Binding-site contacts:
Ligand atom C2 contacts residue TRP44 of chain 1.G at 4.0 Å (hydrophobic).
Ligand atom C8 contacts residue TRP15 of chain 1.G at 3.4 Å (hydrophobic).
Ligand atom C7 contacts residue VAL42 of chain 1.G at 4.0 Å (hydrophobic).
Ligand atom N2 contacts residue GLY135 of chain 1.G at 2.9 Å (h-bond).
Ligand atom C2 contacts residue TRP15 of chain 1.G at 3.9 Å (hydrophobic).
Ligand atom O3 contacts residue SER43 of chain 1.G at 4.0 Å.
Ligand atom O7 contacts residue TRP15 of chain 1.G at 3.7 Å.
Ligand atom C5 contacts residue TRP137 of chain 1.G at 3.6 Å (hydrophobic).
Ligand atom O3 contacts residue TRP44 of chain 1.G at 3.3 Å.
Ligand atom C1 contacts residue TRP137 of chain 1.G at 4.0 Å (hydrophobic).
Ligand atom O4 contacts residue SER43 of chain 1.G at 3.2 Å.
Ligand atom C3 contacts residue TRP44 of chain 1.G at 4.0 Å (hydrophobic).
Ligand atom O7 contacts residue GLY135 of chain 1.G at 3.8 Å.
Ligand atom C5 contacts residue TRP44 of chain 1.G at 3.4 Å (hydrophobic).
Ligand atom C8 contacts residue TYR21 of chain 1.G at 3.7 Å (hydrophobic).
Ligand atom O4 contacts residue TRP44 of chain 1.G at 3.9 Å.
Ligand atom C1 contacts residue TRP44 of chain 1.G at 3.5 Å (hydrophobic).
Ligand atom C3 contacts residue TRP15 of chain 1.G at 3.8 Å (hydrophobic).
Ligand atom C4 contacts residue SER43 of chain 1.G at 4.0 Å.
Ligand atom C3 contacts residue GLY135 of chain 1.G at 4.0 Å.
Ligand atom C7 contacts residue TRP44 of chain 1.G at 4.0 Å (hydrophobic).
Ligand atom C6 contacts residue TRP137 of chain 1.G at 3.6 Å (hydrophobic).
Ligand atom O5 contacts residue TRP44 of chain 1.G at 3.7 Å.
Ligand atom O6 contacts residue THR14 of chain 1.G at 3.8 Å.
Ligand atom N2 contacts residue TRP15 of chain 1.G at 3.2 Å (h-bond).
Ligand atom C4 contacts residue TRP44 of chain 1.G at 4.0 Å (hydrophobic).
Ligand atom O3 contacts residue TRP15 of chain 1.G at 2.8 Å (h-bond).
Ligand atom O7 contacts residue TRP44 of chain 1.G at 2.9 Å (h-bond).
Ligand atom C6 contacts residue TRP44 of chain 1.G at 3.5 Å (hydrophobic).
Ligand atom C7 contacts residue TRP15 of chain 1.G at 3.2 Å (hydrophobic).
Ligand atom C8 contacts residue VAL42 of chain 1.G at 4.1 Å (hydrophobic).
Ligand atom C6 contacts residue THR14 of chain 1.G at 3.9 Å.
Ligand atom O7 contacts residue SER43 of chain 1.G at 2.8 Å (h-bond).
Ligand atom O7 contacts residue VAL42 of chain 1.G at 3.4 Å.
Ligand atom C2 contacts residue GLY135 of chain 1.G at 3.8 Å.
Ligand atom O5 contacts residue TRP137 of chain 1.G at 3.7 Å.
Ligand atom C3 contacts residue SER43 of chain 1.G at 3.7 Å.
Ligand atom O6 contacts residue TRP44 of chain 1.G at 3.7 Å.
Ligand atom C7 contacts residue SER43 of chain 1.G at 3.9 Å.
Ligand atom C7 contacts residue GLY135 of chain 1.G at 3.8 Å.

The protein below binds the small molecule below.
Small molecule (SMILES): CC(=O)N[C@@H]1[C@@H](O)[C@H](O[C@@H]2O[C@H](CO)[C@@H](O[C@@H]3O[C@H](CO)[C@@H](O)[C@H](O)[C@H]3NC(C)=O)[C@H](O)[C@H]2NC(C)=O)[C@@H](CO)O[C@H]1O

Sequence of chain 1.G:
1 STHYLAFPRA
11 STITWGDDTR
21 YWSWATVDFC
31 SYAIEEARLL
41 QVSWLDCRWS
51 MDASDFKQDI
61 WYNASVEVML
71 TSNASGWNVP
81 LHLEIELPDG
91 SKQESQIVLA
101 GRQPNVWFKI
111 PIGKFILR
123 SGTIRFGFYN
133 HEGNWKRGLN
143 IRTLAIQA